Binding-site contacts:
Ligand atom O4 contacts residue GLN30 of chain 1.B at 3.2 Å (h-bond).
Ligand atom O3 contacts residue TRP440 of chain 1.B at 2.9 Å (h-bond).
Ligand atom O2 contacts residue GLN177 of chain 1.B at 2.8 Å (h-bond).
Ligand atom O1 contacts residue ILE180 of chain 1.B at 3.7 Å.
Ligand atom O3 contacts residue GLN30 of chain 1.B at 2.7 Å (h-bond).
Ligand atom O2 contacts residue GLU385 of chain 1.B at 2.6 Å (salt-bridge).
Ligand atom C3 contacts residue GLU385 of chain 1.B at 3.7 Å.
Ligand atom P contacts residue SER439 of chain 1.B at 4.3 Å.
Ligand atom C5 contacts residue TRP432 of chain 1.B at 4.0 Å (hydrophobic).
Ligand atom C2 contacts residue TRP440 of chain 1.B at 4.2 Å (hydrophobic).
Ligand atom C5 contacts residue GLU385 of chain 1.B at 4.1 Å.
Ligand atom O3P contacts residue TRP359 of chain 1.B at 3.7 Å.
Ligand atom C4 contacts residue TRP440 of chain 1.B at 4.0 Å (hydrophobic).
Ligand atom O4 contacts residue LEU437 of chain 1.B at 4.2 Å.
Ligand atom C2 contacts residue GLN177 of chain 1.B at 3.7 Å.
Ligand atom C3 contacts residue TRP440 of chain 1.B at 3.7 Å (hydrophobic).
Ligand atom C4 contacts residue GLN30 of chain 1.B at 3.6 Å.
Ligand atom P contacts residue TYR448 of chain 1.B at 4.0 Å.
Ligand atom C6 contacts residue TYR448 of chain 1.B at 3.4 Å (hydrophobic).
Ligand atom O2P contacts residue SER439 of chain 1.B at 3.6 Å.
Ligand atom C1 contacts residue GLU385 of chain 1.B at 3.3 Å.
Ligand atom O5 contacts residue GLU385 of chain 1.B at 4.2 Å.
Ligand atom C5 contacts residue TYR308 of chain 1.B at 4.2 Å (hydrophobic).
Ligand atom O1 contacts residue GLU385 of chain 1.B at 4.2 Å.
Ligand atom O3P contacts residue LYS446 of chain 1.B at 3.5 Å (salt-bridge).
Ligand atom O3P contacts residue TYR448 of chain 1.B at 3.1 Å (h-bond).
Ligand atom C2 contacts residue TRP132 of chain 1.B at 4.1 Å (hydrophobic).
Ligand atom O1 contacts residue GLN177 of chain 1.B at 3.8 Å.
Ligand atom O4 contacts residue TRP432 of chain 1.B at 2.9 Å (h-bond).
Ligand atom O3 contacts residue HIS131 of chain 1.B at 3.2 Å (h-bond).
Ligand atom C4 contacts residue TRP432 of chain 1.B at 3.8 Å (hydrophobic).
Ligand atom O6 contacts residue TYR448 of chain 1.B at 4.2 Å.
Ligand atom O2P contacts residue TYR448 of chain 1.B at 3.5 Å.
Ligand atom C3 contacts residue GLN30 of chain 1.B at 3.5 Å.
Ligand atom O3 contacts residue TRP132 of chain 1.B at 4.1 Å.
Ligand atom O1P contacts residue SER439 of chain 1.B at 4.0 Å.
Ligand atom C2 contacts residue GLU385 of chain 1.B at 3.5 Å.
Ligand atom O1P contacts residue ASN442 of chain 1.B at 3.6 Å.
Ligand atom C3 contacts residue TRP432 of chain 1.B at 3.5 Å (hydrophobic).
Ligand atom O3 contacts residue TRP432 of chain 1.B at 3.7 Å.

Sequence of chain 1.B:
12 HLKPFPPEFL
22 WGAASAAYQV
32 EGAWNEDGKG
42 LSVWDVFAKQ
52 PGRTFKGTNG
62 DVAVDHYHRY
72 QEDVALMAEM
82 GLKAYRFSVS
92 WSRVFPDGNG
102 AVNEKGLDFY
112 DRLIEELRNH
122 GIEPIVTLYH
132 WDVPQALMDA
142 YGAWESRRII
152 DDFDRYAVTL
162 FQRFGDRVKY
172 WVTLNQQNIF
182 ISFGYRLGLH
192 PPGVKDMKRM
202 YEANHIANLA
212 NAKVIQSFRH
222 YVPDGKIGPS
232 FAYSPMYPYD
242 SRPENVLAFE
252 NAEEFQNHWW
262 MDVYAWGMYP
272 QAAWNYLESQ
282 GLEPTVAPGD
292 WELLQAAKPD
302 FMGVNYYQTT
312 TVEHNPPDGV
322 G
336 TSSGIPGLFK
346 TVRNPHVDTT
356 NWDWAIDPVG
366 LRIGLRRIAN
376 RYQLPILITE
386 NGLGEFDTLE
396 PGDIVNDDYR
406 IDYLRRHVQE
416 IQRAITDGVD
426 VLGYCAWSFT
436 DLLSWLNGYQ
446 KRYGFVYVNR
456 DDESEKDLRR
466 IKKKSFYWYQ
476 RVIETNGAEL

A protein and the small-molecule ligand that binds it are described below.
Small molecule (SMILES): O=P(O)(O)OC[C@H]1O[C@@H](O)[C@H](O)[C@@H](O)[C@@H]1O